Sequence of chain 1.G:
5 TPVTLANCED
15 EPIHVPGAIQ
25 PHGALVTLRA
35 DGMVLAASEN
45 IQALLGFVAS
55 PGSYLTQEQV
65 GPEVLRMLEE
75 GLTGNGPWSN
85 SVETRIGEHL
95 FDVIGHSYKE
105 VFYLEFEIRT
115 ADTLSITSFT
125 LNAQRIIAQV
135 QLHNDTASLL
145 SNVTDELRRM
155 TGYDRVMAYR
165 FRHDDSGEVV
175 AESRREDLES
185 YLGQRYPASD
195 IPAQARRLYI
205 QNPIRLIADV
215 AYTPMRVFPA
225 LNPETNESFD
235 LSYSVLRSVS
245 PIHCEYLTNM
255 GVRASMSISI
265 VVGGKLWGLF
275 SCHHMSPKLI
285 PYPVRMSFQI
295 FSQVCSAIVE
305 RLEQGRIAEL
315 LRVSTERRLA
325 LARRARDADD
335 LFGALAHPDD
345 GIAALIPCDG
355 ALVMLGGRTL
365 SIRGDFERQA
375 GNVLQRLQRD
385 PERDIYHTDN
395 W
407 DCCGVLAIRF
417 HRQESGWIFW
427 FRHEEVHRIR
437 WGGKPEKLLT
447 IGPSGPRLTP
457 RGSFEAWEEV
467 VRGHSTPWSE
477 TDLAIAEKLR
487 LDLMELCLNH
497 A

Binding-site contacts:
Ligand atom C4D contacts residue HIS247 of chain 1.G at 3.4 Å.
Ligand atom C1A contacts residue HIS247 of chain 1.G at 3.4 Å.
Ligand atom ND contacts residue ASP194 of chain 1.G at 2.9 Å (salt-bridge).
Ligand atom CBB contacts residue TYR185 of chain 1.G at 3.5 Å (hydrophobic).
Ligand atom C1B contacts residue TYR250 of chain 1.G at 3.5 Å (hydrophobic).
Ligand atom CAD contacts residue TYR203 of chain 1.G at 3.7 Å (hydrophobic).
Ligand atom CGA contacts residue SER275 of chain 1.G at 3.3 Å.
Ligand atom NB contacts residue ASP194 of chain 1.G at 2.8 Å (salt-bridge).
Ligand atom NC contacts residue ASP194 of chain 1.G at 3.4 Å (salt-bridge).
Ligand atom C3B contacts residue TYR250 of chain 1.G at 3.6 Å (hydrophobic).
Ligand atom C1D contacts residue PRO196 of chain 1.G at 3.6 Å (hydrophobic).
Ligand atom CAC contacts residue SER193 of chain 1.G at 3.6 Å.
Ligand atom CHD contacts residue PRO196 of chain 1.G at 3.4 Å (hydrophobic).
Ligand atom O2A contacts residue TYR163 of chain 1.G at 3.1 Å (h-bond).
Ligand atom CBD contacts residue HIS247 of chain 1.G at 3.5 Å.
Ligand atom CBB contacts residue PRO456 of chain 1.G at 3.6 Å (hydrophobic).
Ligand atom O2A contacts residue HIS277 of chain 1.G at 3.1 Å (h-bond).
Ligand atom CBC contacts residue CYS12 of chain 1.G at 1.6 Å (hydrophobic).
Ligand atom CHA contacts residue HIS247 of chain 1.G at 3.2 Å.
Ligand atom O2A contacts residue SER275 of chain 1.G at 2.4 Å (h-bond).
Ligand atom O1D contacts residue ARG209 of chain 1.G at 3.2 Å (salt-bridge).
Ligand atom O1A contacts residue HIS247 of chain 1.G at 3.1 Å.
Ligand atom CMC contacts residue ARG453 of chain 1.G at 3.4 Å.
Ligand atom NA contacts residue ASP194 of chain 1.G at 3.3 Å (salt-bridge).
Ligand atom OB contacts residue GLN188 of chain 1.G at 2.9 Å (h-bond).
Ligand atom CHB contacts residue ASP194 of chain 1.G at 3.5 Å.
Ligand atom C4B contacts residue TYR250 of chain 1.G at 3.0 Å (hydrophobic).
Ligand atom O2D contacts residue ARG209 of chain 1.G at 3.4 Å (salt-bridge).
Ligand atom OC contacts residue TYR250 of chain 1.G at 3.0 Å.
Ligand atom CAA contacts residue TYR203 of chain 1.G at 3.0 Å (hydrophobic).
Ligand atom C1D contacts residue ASP194 of chain 1.G at 3.6 Å.
Ligand atom C4C contacts residue ASP194 of chain 1.G at 3.6 Å.
Ligand atom OB contacts residue TYR250 of chain 1.G at 3.3 Å (h-bond).
Ligand atom NB contacts residue TYR250 of chain 1.G at 3.0 Å (h-bond).
Ligand atom C1B contacts residue ASP194 of chain 1.G at 3.5 Å.
Ligand atom NA contacts residue HIS247 of chain 1.G at 3.6 Å.
Ligand atom O2D contacts residue TYR203 of chain 1.G at 3.5 Å (h-bond).
Ligand atom CMA contacts residue TYR163 of chain 1.G at 3.5 Å (hydrophobic).
Ligand atom CAC contacts residue CYS12 of chain 1.G at 3.1 Å (hydrophobic).
Ligand atom OC contacts residue LEU454 of chain 1.G at 3.7 Å.

A small-molecule ligand and the protein it binds are described below.
Small molecule (SMILES): C=CC1=C(C)/C(=C/c2[nH]c(/C=C3\N=C(/C=C4\NC(=O)C(C)=C4C=C)C(C)=C3CCC(=O)O)c(CCC(=O)O)c2C)NC1=O